The small molecule below binds the protein below.
Small molecule (SMILES): CC[C@@H]1NC(=O)[C@H](CCCN=C(N)N)NC(=O)[C@H](CC(N)=O)NC(=O)[C@@H](NC(=O)[C@H](C)NC(=O)[C@@H](NC(=O)[C@@H](NC(=O)[C@@H]2CCCN2C(=O)[C@@H](NC(=O)[C@@H]2CCCN2C(=O)[C@H](C)NC(=O)[C@H](C)NC(=O)CN)C(C)C)[C@@H](C)CC)[C@@H](C)CC)CSSC[C@@H](C(=O)N[C@H](C(=O)N[C@@H](CCCN=C(N)N)C(=O)N[C@H](C(=O)O)[C@@H](C)CC)[C@@H](C)O)NC(=O)[C@H](CCCCN)NC(=O)CNC(=O)[C@H]([C@@H](C)O)NC1=O

Binding-site contacts:
Ligand atom N contacts residue ILE11 of chain 1.C at 2.8 Å (h-bond).
Ligand atom CA contacts residue LEU89 of chain 1.C at 3.3 Å (hydrophobic).
Ligand atom NH1 contacts residue SER13 of chain 1.C at 3.6 Å.
Ligand atom ND2 contacts residue GLN16 of chain 1.C at 2.9 Å (h-bond).
Ligand atom O contacts residue ARG49 of chain 1.C at 2.8 Å (salt-bridge).
Ligand atom CZ contacts residue GLU12 of chain 1.C at 3.5 Å.
Ligand atom CG2 contacts residue GLN7 of chain 1.C at 3.6 Å.
Ligand atom N contacts residue SER13 of chain 1.C at 3.0 Å (h-bond).
Ligand atom C contacts residue ARG49 of chain 1.C at 3.5 Å.
Ligand atom CZ contacts residue ASN30 of chain 1.C at 3.3 Å.
Ligand atom CB contacts residue GLN7 of chain 1.C at 3.4 Å.
Ligand atom CD contacts residue ASP14 of chain 1.C at 3.5 Å.
Ligand atom O contacts residue HIS10 of chain 1.C at 3.6 Å.
Ligand atom OXT contacts residue ARG49 of chain 1.C at 2.7 Å (salt-bridge).
Ligand atom NH2 contacts residue ASN30 of chain 1.C at 2.8 Å (h-bond).
Ligand atom O contacts residue ILE9 of chain 1.C at 2.9 Å (h-bond).
Ligand atom NH2 contacts residue ILE32 of chain 1.C at 3.4 Å.
Ligand atom O contacts residue GLU12 of chain 1.C at 3.3 Å.
Ligand atom CA contacts residue ASP92 of chain 1.C at 3.2 Å.
Ligand atom CB contacts residue GLN16 of chain 1.C at 3.5 Å.
Ligand atom NH1 contacts residue GLY29 of chain 1.C at 3.3 Å (h-bond).
Ligand atom N contacts residue ILE9 of chain 1.C at 2.9 Å (h-bond).
Ligand atom CB contacts residue SER13 of chain 1.C at 3.5 Å.
Ligand atom ND2 contacts residue ASP14 of chain 1.C at 3.4 Å (salt-bridge).
Ligand atom C contacts residue ILE11 of chain 1.C at 3.5 Å (hydrophobic).
Ligand atom O contacts residue ILE11 of chain 1.C at 2.9 Å (h-bond).
Ligand atom N contacts residue ASP92 of chain 1.C at 3.5 Å (salt-bridge).
Ligand atom N contacts residue THR5 of chain 1.C at 3.5 Å (h-bond).
Ligand atom O contacts residue PRO8 of chain 1.C at 3.4 Å.
Ligand atom CA contacts residue ILE9 of chain 1.C at 3.4 Å (hydrophobic).
Ligand atom O contacts residue ILE11 of chain 1.C at 3.6 Å (h-bond).
Ligand atom NE contacts residue GLU12 of chain 1.C at 3.3 Å (salt-bridge).
Ligand atom CA contacts residue ILE11 of chain 1.C at 3.4 Å (hydrophobic).
Ligand atom CB contacts residue PHE27 of chain 1.C at 3.5 Å (hydrophobic).
Ligand atom O contacts residue SER13 of chain 1.C at 3.3 Å (h-bond).
Ligand atom NH1 contacts residue ASP14 of chain 1.C at 2.9 Å (salt-bridge).
Ligand atom NH1 contacts residue ASN30 of chain 1.C at 2.9 Å (h-bond).
Ligand atom CD1 contacts residue HIS10 of chain 1.C at 3.5 Å.
Ligand atom CB contacts residue GLY55 of chain 1.C at 3.5 Å.
Ligand atom NH2 contacts residue GLU12 of chain 1.C at 2.9 Å (salt-bridge).

Sequence of chain 1.C:
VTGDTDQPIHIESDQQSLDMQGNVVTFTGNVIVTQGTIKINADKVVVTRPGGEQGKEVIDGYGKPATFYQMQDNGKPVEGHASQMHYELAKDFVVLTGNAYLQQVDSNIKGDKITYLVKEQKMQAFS